Binding-site contacts:
Ligand atom C15 contacts residue TYR365 of chain 1.C at 3.1 Å (hydrophobic).
Ligand atom C17 contacts residue ALA371 of chain 1.C at 3.6 Å (hydrophobic).
Ligand atom C9 contacts residue PHE315 of chain 1.A at 3.5 Å (hydrophobic).
Ligand atom C5 contacts residue MET362 of chain 1.C at 3.3 Å (hydrophobic).
Ligand atom C7 contacts residue PHE315 of chain 1.A at 3.7 Å (hydrophobic).
Ligand atom C6 contacts residue MET362 of chain 1.C at 3.8 Å (hydrophobic).
Ligand atom N1 contacts residue ILE369 of chain 1.C at 4.0 Å.
Ligand atom C19 contacts residue VAL312 of chain 1.A at 4.0 Å (hydrophobic).
Ligand atom C19 contacts residue GLN372 of chain 1.C at 4.0 Å.
Ligand atom N3 contacts residue ARG368 of chain 1.C at 3.2 Å (salt-bridge).
Ligand atom C20 contacts residue GLN372 of chain 1.C at 3.4 Å.
Ligand atom C18 contacts residue ARG368 of chain 1.C at 3.0 Å.
Ligand atom N3 contacts residue GLY370 of chain 1.C at 3.8 Å.
Ligand atom C10 contacts residue VAL312 of chain 1.A at 3.7 Å (hydrophobic).
Ligand atom O4 contacts residue ILE369 of chain 1.C at 3.8 Å.
Ligand atom O1 contacts residue TYR365 of chain 1.C at 3.7 Å.
Ligand atom C16 contacts residue GLY370 of chain 1.C at 3.4 Å.
Ligand atom C10 contacts residue TYR365 of chain 1.C at 3.4 Å (hydrophobic).
Ligand atom C8 contacts residue TYR365 of chain 1.C at 3.9 Å (hydrophobic).
Ligand atom C16 contacts residue ARG368 of chain 1.C at 3.2 Å.
Ligand atom C3 contacts residue TYR365 of chain 1.C at 3.5 Å (hydrophobic).
Ligand atom N3 contacts residue ALA371 of chain 1.C at 3.1 Å (h-bond).
Ligand atom C16 contacts residue ILE369 of chain 1.C at 3.9 Å (hydrophobic).
Ligand atom C19 contacts residue ALA371 of chain 1.C at 3.9 Å (hydrophobic).
Ligand atom C2 contacts residue TYR365 of chain 1.C at 3.9 Å (hydrophobic).
Ligand atom C14 contacts residue ARG368 of chain 1.C at 4.0 Å.
Ligand atom N1 contacts residue TYR365 of chain 1.C at 3.2 Å (h-bond).
Ligand atom O3 contacts residue ARG368 of chain 1.C at 3.5 Å (salt-bridge).
Ligand atom C20 contacts residue PRO373 of chain 1.C at 3.7 Å (hydrophobic).
Ligand atom O3 contacts residue VAL312 of chain 1.A at 4.0 Å.
Ligand atom O4 contacts residue ARG368 of chain 1.C at 3.9 Å.
Ligand atom N2 contacts residue ARG368 of chain 1.C at 3.1 Å (salt-bridge).
Ligand atom C1 contacts residue ILE369 of chain 1.C at 3.8 Å (hydrophobic).
Ligand atom C6 contacts residue ALA366 of chain 1.C at 3.7 Å (hydrophobic).
Ligand atom C4 contacts residue TYR365 of chain 1.C at 3.4 Å (hydrophobic).
Ligand atom C5 contacts residue TYR365 of chain 1.C at 3.8 Å (hydrophobic).
Ligand atom C10 contacts residue PHE315 of chain 1.A at 3.7 Å (hydrophobic).
Ligand atom C17 contacts residue ARG368 of chain 1.C at 3.1 Å.
Ligand atom O4 contacts residue GLY370 of chain 1.C at 2.9 Å (h-bond).
Ligand atom O1 contacts residue MET362 of chain 1.C at 4.0 Å.

Sequence of chain 1.A:
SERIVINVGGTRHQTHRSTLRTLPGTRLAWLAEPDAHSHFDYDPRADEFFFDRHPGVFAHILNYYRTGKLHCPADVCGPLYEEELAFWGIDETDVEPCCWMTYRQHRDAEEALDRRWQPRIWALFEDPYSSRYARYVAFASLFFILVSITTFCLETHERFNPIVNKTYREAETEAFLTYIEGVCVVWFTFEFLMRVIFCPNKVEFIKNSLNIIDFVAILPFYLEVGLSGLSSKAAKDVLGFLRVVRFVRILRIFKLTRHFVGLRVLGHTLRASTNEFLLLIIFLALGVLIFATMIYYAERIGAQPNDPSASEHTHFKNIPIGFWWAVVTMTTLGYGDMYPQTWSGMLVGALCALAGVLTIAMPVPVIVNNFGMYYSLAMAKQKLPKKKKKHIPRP

Sequence of chain 1.C:
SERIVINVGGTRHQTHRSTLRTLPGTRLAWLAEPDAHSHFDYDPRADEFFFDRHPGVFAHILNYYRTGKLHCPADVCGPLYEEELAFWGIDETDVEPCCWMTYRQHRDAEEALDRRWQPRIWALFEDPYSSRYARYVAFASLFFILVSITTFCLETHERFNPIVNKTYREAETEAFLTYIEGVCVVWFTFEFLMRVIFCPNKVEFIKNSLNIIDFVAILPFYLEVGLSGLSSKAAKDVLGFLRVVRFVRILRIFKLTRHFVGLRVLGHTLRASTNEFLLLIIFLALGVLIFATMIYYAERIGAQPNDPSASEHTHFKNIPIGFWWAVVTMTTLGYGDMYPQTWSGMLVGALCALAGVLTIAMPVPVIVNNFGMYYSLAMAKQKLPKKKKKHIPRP

A small-molecule ligand and the protein it binds are described below.
Small molecule (SMILES): CC[C@H]1NC(=O)N(c2ccc(Oc3cccc4c3C3(CC3)CO4)nc2)C1=O